Sequence of chain 2.A:
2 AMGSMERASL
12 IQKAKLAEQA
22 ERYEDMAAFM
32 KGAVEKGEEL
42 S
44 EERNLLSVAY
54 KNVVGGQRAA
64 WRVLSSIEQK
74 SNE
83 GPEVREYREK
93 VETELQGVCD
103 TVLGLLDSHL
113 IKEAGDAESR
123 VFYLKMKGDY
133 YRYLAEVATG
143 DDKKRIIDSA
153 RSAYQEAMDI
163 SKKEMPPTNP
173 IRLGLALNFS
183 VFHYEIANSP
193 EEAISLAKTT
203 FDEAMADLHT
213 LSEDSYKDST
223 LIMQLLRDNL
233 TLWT

Binding-site contacts:
Ligand atom O contacts residue VAL183 of chain 2.A at 3.5 Å.
Ligand atom NH2 contacts residue ASN55 of chain 2.A at 3.4 Å (h-bond).
Ligand atom O1P contacts residue ARG61 of chain 2.A at 2.9 Å (salt-bridge).
Ligand atom CA contacts residue GLU19 of chain 2.A at 3.3 Å.
Ligand atom O contacts residue ASN231 of chain 2.A at 3.0 Å (h-bond).
Ligand atom CB contacts residue ASN55 of chain 2.A at 3.5 Å.
Ligand atom O contacts residue ASN55 of chain 2.A at 2.8 Å (h-bond).
Ligand atom CB contacts residue ASN180 of chain 2.A at 3.3 Å.
Ligand atom P contacts residue ARG61 of chain 2.A at 3.6 Å.
Ligand atom C contacts residue ASN180 of chain 2.A at 3.6 Å.
Ligand atom C contacts residue GLU19 of chain 2.A at 3.6 Å.
Ligand atom O contacts residue GLU187 of chain 2.A at 3.3 Å (salt-bridge).
Ligand atom CB contacts residue TRP235 of chain 2.A at 3.5 Å (hydrophobic).
Ligand atom O3P contacts residue ARG134 of chain 2.A at 2.8 Å (salt-bridge).
Ligand atom O2P contacts residue ARG61 of chain 2.A at 2.9 Å (salt-bridge).
Ligand atom C contacts residue ASN55 of chain 2.A at 3.5 Å.
Ligand atom NE contacts residue ASN55 of chain 2.A at 3.0 Å (h-bond).
Ligand atom N contacts residue GLU19 of chain 2.A at 2.6 Å (salt-bridge).
Ligand atom N contacts residue ASN231 of chain 2.A at 2.9 Å (h-bond).
Ligand atom N contacts residue LEU234 of chain 2.A at 3.2 Å.
Ligand atom CG2 contacts residue ASN180 of chain 2.A at 3.6 Å.
Ligand atom O contacts residue GLU19 of chain 2.A at 3.1 Å (salt-bridge).
Ligand atom CB contacts residue GLU187 of chain 2.A at 3.3 Å.
Ligand atom O contacts residue VAL51 of chain 2.A at 3.6 Å.
Ligand atom O3P contacts residue TYR135 of chain 2.A at 2.5 Å (h-bond).
Ligand atom CD1 contacts residue V1Q1 of chain 2.D at 3.4 Å.
Ligand atom O contacts residue VAL51 of chain 2.A at 3.6 Å.
Ligand atom NH2 contacts residue GLY59 of chain 2.A at 3.6 Å.
Ligand atom CA contacts residue ASN231 of chain 2.A at 3.4 Å.
Ligand atom N contacts residue ASN180 of chain 2.A at 2.9 Å (h-bond).
Ligand atom N contacts residue LEU179 of chain 2.A at 3.6 Å.
Ligand atom CD contacts residue V1Q1 of chain 2.D at 3.6 Å.
Ligand atom O contacts residue LEU48 of chain 2.A at 3.6 Å.
Ligand atom CA contacts residue ASN55 of chain 2.A at 3.4 Å.
Ligand atom CG contacts residue ASN55 of chain 2.A at 3.5 Å.
Ligand atom C contacts residue GLU19 of chain 2.A at 2.9 Å.
Ligand atom O2P contacts residue ARG134 of chain 2.A at 2.8 Å (salt-bridge).
Ligand atom CA contacts residue ASN180 of chain 2.A at 3.4 Å.
Ligand atom C contacts residue ASN231 of chain 2.A at 3.6 Å.
Ligand atom CB contacts residue VAL51 of chain 2.A at 3.5 Å (hydrophobic).

This protein binds this small molecule.
Small molecule (SMILES): CC[C@H](C)[C@H](NC(=O)[C@H](COP(=O)(O)O)NC(=O)CNC(=O)[C@H](C)N)C(=O)N1CCC[C@H]1C(=O)NCC(=O)N[C@@H](CCCN=C(N)N)C(=O)N[C@@H](C)C(=O)N[C@H](C=O)CO